Sequence of chain 1.B:
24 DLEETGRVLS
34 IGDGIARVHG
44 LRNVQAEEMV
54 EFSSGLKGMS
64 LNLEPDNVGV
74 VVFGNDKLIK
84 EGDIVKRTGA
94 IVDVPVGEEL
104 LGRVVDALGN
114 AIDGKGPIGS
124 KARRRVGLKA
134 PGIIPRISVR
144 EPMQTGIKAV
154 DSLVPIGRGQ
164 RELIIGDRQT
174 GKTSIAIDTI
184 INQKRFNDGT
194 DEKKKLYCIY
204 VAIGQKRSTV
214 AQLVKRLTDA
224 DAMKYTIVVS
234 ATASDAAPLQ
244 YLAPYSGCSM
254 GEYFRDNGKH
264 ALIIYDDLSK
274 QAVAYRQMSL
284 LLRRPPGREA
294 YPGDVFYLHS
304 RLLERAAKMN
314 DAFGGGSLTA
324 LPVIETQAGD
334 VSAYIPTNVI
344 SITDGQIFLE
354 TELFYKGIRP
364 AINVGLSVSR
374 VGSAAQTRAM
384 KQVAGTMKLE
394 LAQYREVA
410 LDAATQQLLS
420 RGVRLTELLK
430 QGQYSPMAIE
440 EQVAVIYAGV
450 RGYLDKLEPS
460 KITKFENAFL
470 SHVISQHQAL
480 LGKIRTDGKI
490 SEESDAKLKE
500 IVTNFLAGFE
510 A

This small molecule binds to this protein.
Small molecule (SMILES): Nc1ncnc2c1ncn2[C@@H]1O[C@H](CO[P](=O)(O)O[P](=O)(O)NP(=O)(O)O)[C@@H](O)[C@H]1O

Sequence of chain 1.F:
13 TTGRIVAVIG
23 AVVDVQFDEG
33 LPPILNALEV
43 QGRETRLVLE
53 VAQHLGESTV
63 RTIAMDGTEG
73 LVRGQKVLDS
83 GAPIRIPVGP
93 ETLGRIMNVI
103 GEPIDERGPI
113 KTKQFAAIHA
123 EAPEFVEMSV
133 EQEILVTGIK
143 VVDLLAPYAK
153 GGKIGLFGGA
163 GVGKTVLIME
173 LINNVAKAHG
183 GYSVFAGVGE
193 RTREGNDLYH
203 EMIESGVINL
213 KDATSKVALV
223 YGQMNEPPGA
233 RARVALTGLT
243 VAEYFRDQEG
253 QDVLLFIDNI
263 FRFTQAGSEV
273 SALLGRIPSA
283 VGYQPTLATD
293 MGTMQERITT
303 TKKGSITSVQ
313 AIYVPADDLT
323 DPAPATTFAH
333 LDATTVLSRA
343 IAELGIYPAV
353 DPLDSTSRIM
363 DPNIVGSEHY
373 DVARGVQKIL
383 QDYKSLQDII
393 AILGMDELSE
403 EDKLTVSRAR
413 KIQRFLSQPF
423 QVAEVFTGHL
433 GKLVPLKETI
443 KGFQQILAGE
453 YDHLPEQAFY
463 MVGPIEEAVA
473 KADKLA

Binding-site contacts:
Ligand atom N1 contacts residue THR429 of chain 1.F at 3.5 Å.
Ligand atom O3' contacts residue PHE428 of chain 1.F at 3.4 Å.
Ligand atom O2G contacts residue MG1 of chain 1.R at 2.1 Å.
Ligand atom O3A contacts residue GLY165 of chain 1.F at 3.2 Å (h-bond).
Ligand atom N1 contacts residue TYR349 of chain 1.F at 3.5 Å.
Ligand atom C1' contacts residue TYR349 of chain 1.F at 3.6 Å (hydrophobic).
Ligand atom O2B contacts residue THR167 of chain 1.F at 3.0 Å (h-bond).
Ligand atom C5 contacts residue TYR349 of chain 1.F at 3.4 Å (hydrophobic).
Ligand atom C2 contacts residue THR429 of chain 1.F at 3.4 Å.
Ligand atom PB contacts residue LYS166 of chain 1.F at 3.5 Å.
Ligand atom O2B contacts residue LYS166 of chain 1.F at 3.6 Å.
Ligand atom O3G contacts residue SER344 of chain 1.B at 3.3 Å.
Ligand atom O2A contacts residue ARG373 of chain 1.B at 2.9 Å (salt-bridge).
Ligand atom O1A contacts residue VAL168 of chain 1.F at 2.8 Å (h-bond).
Ligand atom C2 contacts residue ALA425 of chain 1.F at 3.6 Å (hydrophobic).
Ligand atom O1A contacts residue GLY165 of chain 1.F at 3.5 Å.
Ligand atom N9 contacts residue TYR349 of chain 1.F at 3.4 Å.
Ligand atom N3B contacts residue ARG373 of chain 1.B at 3.6 Å.
Ligand atom O2' contacts residue VAL371 of chain 1.B at 3.5 Å.
Ligand atom O1G contacts residue LYS166 of chain 1.F at 3.0 Å (salt-bridge).
Ligand atom O3G contacts residue ILE343 of chain 1.B at 3.5 Å (h-bond).
Ligand atom N6 contacts residue PHE422 of chain 1.F at 3.3 Å.
Ligand atom O2B contacts residue MG1 of chain 1.R at 2.2 Å.
Ligand atom O1A contacts residue THR167 of chain 1.F at 3.3 Å (h-bond).
Ligand atom PG contacts residue MG1 of chain 1.R at 3.5 Å.
Ligand atom O3G contacts residue ARG373 of chain 1.B at 3.0 Å (salt-bridge).
Ligand atom C6 contacts residue ALA425 of chain 1.F at 3.5 Å (hydrophobic).
Ligand atom O4' contacts residue GLY163 of chain 1.F at 3.4 Å (h-bond).
Ligand atom C5' contacts residue GLY163 of chain 1.F at 3.6 Å.
Ligand atom C4 contacts residue TYR349 of chain 1.F at 3.4 Å (hydrophobic).
Ligand atom O2G contacts residue ARG193 of chain 1.F at 3.5 Å (salt-bridge).
Ligand atom O3G contacts residue ARG193 of chain 1.F at 3.2 Å (salt-bridge).
Ligand atom N1 contacts residue ALA425 of chain 1.F at 3.1 Å.
Ligand atom O1B contacts residue GLY165 of chain 1.F at 3.1 Å (h-bond).
Ligand atom N7 contacts residue VAL168 of chain 1.F at 3.5 Å.
Ligand atom N3B contacts residue GLY163 of chain 1.F at 3.1 Å (h-bond).
Ligand atom PB contacts residue MG1 of chain 1.R at 3.4 Å.
Ligand atom O1B contacts residue LYS166 of chain 1.F at 2.7 Å (salt-bridge).
Ligand atom N6 contacts residue VAL168 of chain 1.F at 3.6 Å.
Ligand atom C8 contacts residue GLY165 of chain 1.F at 3.6 Å.